A protein and the small-molecule ligand that binds it are described below.
Small molecule (SMILES): OC[C@H]1O[C@@H](O)[C@H](O)[C@@H](O)[C@H]1O

Sequence of chain 1.A:
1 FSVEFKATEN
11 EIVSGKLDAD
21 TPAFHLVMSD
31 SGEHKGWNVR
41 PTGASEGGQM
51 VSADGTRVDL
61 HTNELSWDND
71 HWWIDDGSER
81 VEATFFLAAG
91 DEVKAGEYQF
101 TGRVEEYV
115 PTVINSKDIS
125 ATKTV

Binding-site contacts:
Ligand atom C5 contacts residue ASP75 of chain 1.A at 4.2 Å.
Ligand atom O6 contacts residue LYS35 of chain 1.A at 2.6 Å (salt-bridge).
Ligand atom O6 contacts residue TYR107 of chain 1.A at 4.4 Å.
Ligand atom C4 contacts residue ASN38 of chain 1.A at 4.0 Å.
Ligand atom O3 contacts residue TRP73 of chain 1.A at 3.8 Å.
Ligand atom O3 contacts residue HIS71 of chain 1.A at 3.2 Å (h-bond).
Ligand atom O6 contacts residue PRO115 of chain 1.A at 4.3 Å.
Ligand atom C1 contacts residue TRP73 of chain 1.A at 3.8 Å (hydrophobic).
Ligand atom O1 contacts residue TRP73 of chain 1.A at 4.2 Å.
Ligand atom O3 contacts residue TYR107 of chain 1.A at 4.4 Å.
Ligand atom O4 contacts residue PRO115 of chain 1.A at 3.4 Å.
Ligand atom O2 contacts residue TRP73 of chain 1.A at 3.5 Å.
Ligand atom C6 contacts residue ASP75 of chain 1.A at 4.2 Å.
Ligand atom C6 contacts residue LYS35 of chain 1.A at 3.6 Å.
Ligand atom C3 contacts residue ASN38 of chain 1.A at 3.5 Å.
Ligand atom C5 contacts residue TRP73 of chain 1.A at 4.0 Å (hydrophobic).
Ligand atom O4 contacts residue TYR107 of chain 1.A at 4.4 Å.
Ligand atom C2 contacts residue TRP73 of chain 1.A at 4.0 Å (hydrophobic).
Ligand atom C5 contacts residue PRO115 of chain 1.A at 4.4 Å (hydrophobic).
Ligand atom C6 contacts residue TYR107 of chain 1.A at 3.8 Å (hydrophobic).
Ligand atom C3 contacts residue TRP73 of chain 1.A at 3.7 Å (hydrophobic).
Ligand atom C3 contacts residue HIS71 of chain 1.A at 4.1 Å.
Ligand atom C4 contacts residue TYR107 of chain 1.A at 3.6 Å (hydrophobic).
Ligand atom O1 contacts residue ASP68 of chain 1.A at 4.1 Å.
Ligand atom C3 contacts residue TYR107 of chain 1.A at 4.2 Å (hydrophobic).
Ligand atom O2 contacts residue HIS71 of chain 1.A at 3.4 Å (h-bond).
Ligand atom C4 contacts residue PRO115 of chain 1.A at 4.3 Å (hydrophobic).
Ligand atom C4 contacts residue TRP73 of chain 1.A at 4.4 Å (hydrophobic).
Ligand atom C2 contacts residue ASP68 of chain 1.A at 3.9 Å.
Ligand atom C2 contacts residue HIS71 of chain 1.A at 4.3 Å.
Ligand atom C6 contacts residue PRO115 of chain 1.A at 3.4 Å (hydrophobic).
Ligand atom O3 contacts residue ASN38 of chain 1.A at 2.5 Å (h-bond).
Ligand atom C5 contacts residue TYR107 of chain 1.A at 3.6 Å (hydrophobic).
Ligand atom O2 contacts residue ASP68 of chain 1.A at 2.8 Å (salt-bridge).
Ligand atom O6 contacts residue ASP75 of chain 1.A at 3.8 Å.
Ligand atom O5 contacts residue TRP73 of chain 1.A at 4.2 Å.